Sequence of chain 1.A:
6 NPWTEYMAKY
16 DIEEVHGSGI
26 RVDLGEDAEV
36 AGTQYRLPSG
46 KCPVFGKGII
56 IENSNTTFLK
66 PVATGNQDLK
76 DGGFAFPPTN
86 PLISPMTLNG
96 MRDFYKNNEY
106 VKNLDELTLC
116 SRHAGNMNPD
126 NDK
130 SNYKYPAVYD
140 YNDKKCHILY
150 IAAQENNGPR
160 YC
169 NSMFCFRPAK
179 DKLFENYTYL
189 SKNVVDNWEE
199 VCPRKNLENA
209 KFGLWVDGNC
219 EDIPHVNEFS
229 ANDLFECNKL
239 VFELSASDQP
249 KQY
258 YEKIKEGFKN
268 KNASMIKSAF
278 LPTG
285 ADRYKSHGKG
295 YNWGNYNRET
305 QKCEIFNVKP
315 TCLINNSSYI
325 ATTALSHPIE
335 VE

Sequence of chain 1.B:
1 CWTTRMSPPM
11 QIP

The protein below binds the small molecule below.
Small molecule (SMILES): CC1(C)C=C(CSS(C)(=O)=O)C(C)(C)N1[O]

Binding-site contacts:
Ligand atom C1 contacts residue CYS1 of chain 1.B at 4.4 Å (hydrophobic).
Ligand atom C6 contacts residue TYR149 of chain 1.A at 3.5 Å (hydrophobic).
Ligand atom C3 contacts residue CYS1 of chain 1.B at 3.5 Å (hydrophobic).
Ligand atom C9 contacts residue TYR134 of chain 1.A at 3.9 Å (hydrophobic).
Ligand atom C5 contacts residue CYS1 of chain 1.B at 4.4 Å (hydrophobic).
Ligand atom C2 contacts residue PRO124 of chain 1.A at 4.5 Å (hydrophobic).
Ligand atom C4 contacts residue CYS1 of chain 1.B at 3.0 Å (hydrophobic).
Ligand atom C9 contacts residue TRP2 of chain 1.B at 3.5 Å (hydrophobic).
Ligand atom C2 contacts residue CYS1 of chain 1.B at 3.7 Å (hydrophobic).
Ligand atom C7 contacts residue TYR149 of chain 1.A at 3.6 Å (hydrophobic).
Ligand atom N1 contacts residue TYR149 of chain 1.A at 3.5 Å (h-bond).
Ligand atom C5 contacts residue TYR149 of chain 1.A at 3.8 Å (hydrophobic).
Ligand atom C9 contacts residue PRO124 of chain 1.A at 3.5 Å (hydrophobic).
Ligand atom S1 contacts residue CYS1 of chain 1.B at 2.1 Å (h-bond).
Ligand atom O1 contacts residue TYR134 of chain 1.A at 4.3 Å.
Ligand atom C1 contacts residue PRO124 of chain 1.A at 4.1 Å (hydrophobic).
Ligand atom C6 contacts residue CYS1 of chain 1.B at 4.1 Å (hydrophobic).
Ligand atom C8 contacts residue PRO124 of chain 1.A at 3.4 Å (hydrophobic).
Ligand atom O1 contacts residue TYR149 of chain 1.A at 2.8 Å (h-bond).
Ligand atom C8 contacts residue VAL35 of chain 1.A at 4.2 Å (hydrophobic).
Ligand atom C6 contacts residue TRP2 of chain 1.B at 4.2 Å (hydrophobic).
Ligand atom C9 contacts residue CYS1 of chain 1.B at 3.9 Å (hydrophobic).